Sequence of chain 1.B:
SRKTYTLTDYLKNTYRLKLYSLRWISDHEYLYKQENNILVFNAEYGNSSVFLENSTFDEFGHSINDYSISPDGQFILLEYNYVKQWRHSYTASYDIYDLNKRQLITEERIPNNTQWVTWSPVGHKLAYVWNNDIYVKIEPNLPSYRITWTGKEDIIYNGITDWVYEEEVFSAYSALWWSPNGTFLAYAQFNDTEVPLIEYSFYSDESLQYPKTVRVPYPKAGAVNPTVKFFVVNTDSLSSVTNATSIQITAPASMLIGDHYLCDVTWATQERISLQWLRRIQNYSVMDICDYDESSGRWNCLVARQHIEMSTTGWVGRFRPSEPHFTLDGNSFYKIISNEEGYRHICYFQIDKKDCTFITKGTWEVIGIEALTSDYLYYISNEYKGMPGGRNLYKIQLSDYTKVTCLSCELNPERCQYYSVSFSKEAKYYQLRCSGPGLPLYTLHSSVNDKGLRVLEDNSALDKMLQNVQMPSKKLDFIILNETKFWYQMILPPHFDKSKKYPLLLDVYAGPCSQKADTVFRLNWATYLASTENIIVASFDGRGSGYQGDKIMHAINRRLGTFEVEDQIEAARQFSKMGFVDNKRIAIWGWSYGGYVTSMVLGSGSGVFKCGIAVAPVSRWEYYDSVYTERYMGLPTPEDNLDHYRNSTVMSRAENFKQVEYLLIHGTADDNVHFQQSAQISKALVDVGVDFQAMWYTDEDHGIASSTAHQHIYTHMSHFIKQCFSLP

This small molecule binds to this protein.
Small molecule (SMILES): CC(=O)N[C@@H]1[C@@H](O)[C@H](O)[C@@H](CO)O[C@H]1O

Binding-site contacts:
Ligand atom O7 contacts residue ASN54 of chain 1.B at 4.1 Å.
Ligand atom C7 contacts residue ASN54 of chain 1.B at 3.3 Å.
Ligand atom O3 contacts residue GLU35 of chain 1.B at 4.0 Å.
Ligand atom C2 contacts residue ASN54 of chain 1.B at 2.5 Å.
Ligand atom C6 contacts residue ASN54 of chain 1.B at 4.5 Å.
Ligand atom C3 contacts residue ASN54 of chain 1.B at 3.4 Å.
Ligand atom C1 contacts residue GLU35 of chain 1.B at 3.2 Å.
Ligand atom C5 contacts residue ASN37 of chain 1.B at 3.7 Å.
Ligand atom C4 contacts residue ASN54 of chain 1.B at 4.0 Å.
Ligand atom O5 contacts residue ASN37 of chain 1.B at 2.6 Å (h-bond).
Ligand atom C3 contacts residue GLU35 of chain 1.B at 4.4 Å.
Ligand atom O5 contacts residue ASN54 of chain 1.B at 2.4 Å (h-bond).
Ligand atom C8 contacts residue ASN54 of chain 1.B at 3.7 Å.
Ligand atom O5 contacts residue GLU35 of chain 1.B at 3.7 Å.
Ligand atom C5 contacts residue ASN54 of chain 1.B at 3.2 Å.
Ligand atom O6 contacts residue ASN37 of chain 1.B at 3.7 Å.
Ligand atom C2 contacts residue GLU35 of chain 1.B at 3.7 Å.
Ligand atom C4 contacts residue GLU35 of chain 1.B at 3.7 Å.
Ligand atom C1 contacts residue ASN54 of chain 1.B at 1.5 Å.
Ligand atom O4 contacts residue GLU35 of chain 1.B at 3.9 Å.
Ligand atom N2 contacts residue GLU35 of chain 1.B at 4.4 Å.
Ligand atom O7 contacts residue GLU35 of chain 1.B at 3.5 Å (salt-bridge).
Ligand atom C7 contacts residue GLU35 of chain 1.B at 4.1 Å.
Ligand atom N2 contacts residue ASN54 of chain 1.B at 2.7 Å (h-bond).
Ligand atom C1 contacts residue ASN37 of chain 1.B at 3.4 Å.
Ligand atom C6 contacts residue ASN37 of chain 1.B at 3.7 Å.
Ligand atom O6 contacts residue GLU35 of chain 1.B at 4.0 Å.